Binding-site contacts:
Ligand atom O5 contacts residue GLU132 of chain 1.F at 4.0 Å.
Ligand atom C1 contacts residue ASN165 of chain 1.F at 1.4 Å.
Ligand atom O6 contacts residue ASN165 of chain 1.F at 4.0 Å.
Ligand atom O7 contacts residue ASN165 of chain 1.F at 4.0 Å.
Ligand atom C6 contacts residue ASN164 of chain 1.F at 3.7 Å.
Ligand atom O5 contacts residue ASN164 of chain 1.F at 4.0 Å.
Ligand atom N2 contacts residue ASN165 of chain 1.F at 2.9 Å (h-bond).
Ligand atom O5 contacts residue ASN165 of chain 1.F at 2.4 Å (h-bond).
Ligand atom C2 contacts residue ASN165 of chain 1.F at 2.5 Å.
Ligand atom O6 contacts residue ASN164 of chain 1.F at 3.1 Å (h-bond).
Ligand atom C4 contacts residue ASN165 of chain 1.F at 4.3 Å.
Ligand atom C1 contacts residue GLU132 of chain 1.F at 3.5 Å.
Ligand atom C5 contacts residue ASN165 of chain 1.F at 3.7 Å.
Ligand atom C7 contacts residue ASN165 of chain 1.F at 3.7 Å.
Ligand atom C3 contacts residue ASN165 of chain 1.F at 3.8 Å.

The small molecule below binds the protein below.
Small molecule (SMILES): CC(=O)N[C@@H]1[C@@H](O)[C@H](O)[C@@H](CO)O[C@H]1O

Sequence of chain 1.F:
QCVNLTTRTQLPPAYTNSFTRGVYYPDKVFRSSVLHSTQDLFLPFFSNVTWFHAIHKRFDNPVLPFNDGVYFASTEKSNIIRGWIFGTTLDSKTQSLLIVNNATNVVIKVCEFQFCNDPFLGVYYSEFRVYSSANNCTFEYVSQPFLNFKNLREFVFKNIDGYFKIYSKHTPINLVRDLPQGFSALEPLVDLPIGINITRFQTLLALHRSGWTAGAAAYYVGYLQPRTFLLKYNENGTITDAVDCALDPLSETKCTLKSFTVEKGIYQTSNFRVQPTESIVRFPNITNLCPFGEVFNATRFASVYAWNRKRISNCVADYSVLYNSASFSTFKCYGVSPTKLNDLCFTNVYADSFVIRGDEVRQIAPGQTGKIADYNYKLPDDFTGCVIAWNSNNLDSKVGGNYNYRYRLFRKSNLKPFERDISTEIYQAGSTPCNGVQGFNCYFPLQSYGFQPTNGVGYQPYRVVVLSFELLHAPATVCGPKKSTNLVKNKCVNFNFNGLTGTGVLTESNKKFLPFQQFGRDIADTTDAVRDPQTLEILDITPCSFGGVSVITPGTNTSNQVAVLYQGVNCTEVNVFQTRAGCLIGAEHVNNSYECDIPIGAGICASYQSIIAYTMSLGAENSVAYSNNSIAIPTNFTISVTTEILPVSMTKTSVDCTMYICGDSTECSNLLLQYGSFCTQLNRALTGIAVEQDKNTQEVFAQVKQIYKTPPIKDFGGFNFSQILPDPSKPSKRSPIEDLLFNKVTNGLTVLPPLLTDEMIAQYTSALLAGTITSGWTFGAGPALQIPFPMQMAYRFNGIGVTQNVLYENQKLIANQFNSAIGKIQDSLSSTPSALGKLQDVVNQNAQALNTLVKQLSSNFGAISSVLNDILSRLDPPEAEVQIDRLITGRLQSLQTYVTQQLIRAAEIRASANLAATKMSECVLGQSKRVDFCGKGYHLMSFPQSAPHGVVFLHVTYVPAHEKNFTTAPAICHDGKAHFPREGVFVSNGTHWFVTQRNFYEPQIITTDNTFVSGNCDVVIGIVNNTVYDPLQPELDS